This protein binds this small molecule.
Small molecule (SMILES): CC(=O)N[C@H]1[C@H](O[C@H]2[C@H](O)[C@@H](NC(C)=O)CO[C@@H]2CO)O[C@H](CO)[C@@H](O)[C@@H]1O

Sequence of chain 1.I:
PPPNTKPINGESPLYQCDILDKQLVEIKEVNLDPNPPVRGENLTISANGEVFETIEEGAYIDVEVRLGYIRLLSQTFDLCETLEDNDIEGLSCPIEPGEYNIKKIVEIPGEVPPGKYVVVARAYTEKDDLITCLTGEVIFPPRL

Binding-site contacts:
Ligand atom O5 contacts residue ILE135 of chain 1.I at 4.0 Å.
Ligand atom O6 contacts residue ILE135 of chain 1.I at 4.1 Å.
Ligand atom N2 contacts residue ASN72 of chain 1.I at 3.0 Å (h-bond).
Ligand atom C4 contacts residue ASN72 of chain 1.I at 4.2 Å.
Ligand atom C1 contacts residue GLU137 of chain 1.I at 4.4 Å.
Ligand atom C3 contacts residue ASN72 of chain 1.I at 3.8 Å.
Ligand atom C5 contacts residue GLU137 of chain 1.I at 4.3 Å.
Ligand atom O7 contacts residue ASN72 of chain 1.I at 2.7 Å (h-bond).
Ligand atom C5 contacts residue ASN72 of chain 1.I at 3.6 Å.
Ligand atom C8 contacts residue ASN72 of chain 1.I at 4.5 Å.
Ligand atom C1 contacts residue ASN72 of chain 1.I at 1.4 Å.
Ligand atom O5 contacts residue GLU137 of chain 1.I at 4.3 Å.
Ligand atom C2 contacts residue ASN72 of chain 1.I at 2.5 Å.
Ligand atom O5 contacts residue ASN72 of chain 1.I at 2.3 Å (h-bond).
Ligand atom C7 contacts residue ASN72 of chain 1.I at 3.1 Å.
Ligand atom C6 contacts residue ILE135 of chain 1.I at 4.4 Å (hydrophobic).